Binding-site contacts:
Ligand atom O contacts residue ZDC1 of chain 1.T at 3.8 Å.
Ligand atom C contacts residue ZDC1 of chain 1.T at 3.4 Å.
Ligand atom C contacts residue SER23 of chain 1.E at 4.1 Å.
Ligand atom CB contacts residue ZDC1 of chain 1.T at 3.5 Å.
Ligand atom CA contacts residue ZDC1 of chain 1.T at 2.4 Å.
Ligand atom N contacts residue SER23 of chain 1.E at 4.3 Å.
Ligand atom N contacts residue ZDC1 of chain 1.T at 1.3 Å.
Ligand atom O contacts residue SER23 of chain 1.E at 3.6 Å (h-bond).
Ligand atom CG contacts residue SER23 of chain 1.E at 4.0 Å.
Ligand atom CG contacts residue ZDC1 of chain 1.T at 3.9 Å.

A protein and the small-molecule ligand that binds it are described below.
Small molecule (SMILES): CC[C@@H](N)C(=O)N[C@@H](C=O)CC

Sequence of chain 1.E:
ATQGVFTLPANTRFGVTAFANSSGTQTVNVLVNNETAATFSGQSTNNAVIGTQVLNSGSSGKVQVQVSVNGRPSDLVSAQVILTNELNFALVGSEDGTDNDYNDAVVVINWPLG